Binding-site contacts:
Ligand atom O5 contacts residue GLY156 of chain 11.A at 4.1 Å.
Ligand atom O6 contacts residue HIS158 of chain 11.A at 3.5 Å.
Ligand atom O6 contacts residue HIS149 of chain 11.A at 3.5 Å.
Ligand atom C6 contacts residue HIS158 of chain 11.A at 3.6 Å.
Ligand atom C2 contacts residue HIS149 of chain 11.A at 3.4 Å.
Ligand atom C5 contacts residue HIS158 of chain 11.A at 4.0 Å.
Ligand atom C1 contacts residue HIS149 of chain 11.A at 3.6 Å.
Ligand atom O3 contacts residue HIS149 of chain 11.A at 4.2 Å.
Ligand atom N2 contacts residue ASN153 of chain 11.A at 3.1 Å (h-bond).
Ligand atom N2 contacts residue HIS149 of chain 11.A at 4.2 Å.
Ligand atom C8 contacts residue ASN153 of chain 11.A at 4.5 Å.
Ligand atom C8 contacts residue GLY102 of chain 16.A at 3.5 Å.
Ligand atom C2 contacts residue ASN153 of chain 11.A at 2.5 Å.
Ligand atom C1 contacts residue ASN153 of chain 11.A at 1.4 Å.
Ligand atom O5 contacts residue THR155 of chain 11.A at 3.9 Å.
Ligand atom C7 contacts residue HIS149 of chain 11.A at 4.3 Å.
Ligand atom C3 contacts residue ASN153 of chain 11.A at 3.9 Å.
Ligand atom C5 contacts residue ASN153 of chain 11.A at 3.6 Å.
Ligand atom C1 contacts residue HIS158 of chain 11.A at 4.2 Å.
Ligand atom O7 contacts residue HIS149 of chain 11.A at 3.3 Å.
Ligand atom O5 contacts residue ASN153 of chain 11.A at 2.3 Å (h-bond).
Ligand atom C4 contacts residue ASN153 of chain 11.A at 4.2 Å.
Ligand atom C1 contacts residue THR155 of chain 11.A at 3.9 Å.
Ligand atom C5 contacts residue GLY156 of chain 11.A at 4.1 Å.
Ligand atom C4 contacts residue HIS149 of chain 11.A at 3.7 Å.
Ligand atom C6 contacts residue GLY156 of chain 11.A at 3.8 Å.
Ligand atom O5 contacts residue HIS158 of chain 11.A at 3.2 Å.
Ligand atom C7 contacts residue ASN153 of chain 11.A at 4.1 Å.
Ligand atom O5 contacts residue HIS149 of chain 11.A at 3.6 Å (h-bond).
Ligand atom C3 contacts residue HIS149 of chain 11.A at 4.3 Å.
Ligand atom C5 contacts residue HIS149 of chain 11.A at 4.2 Å.

A protein and the small-molecule ligand that binds it are described below.
Small molecule (SMILES): CC(=O)N[C@H]1[C@H](O[C@H]2[C@H](O)[C@@H](NC(C)=O)CO[C@@H]2CO)O[C@H](CO)[C@@H](O)[C@@H]1O

Sequence of chain 11.A:
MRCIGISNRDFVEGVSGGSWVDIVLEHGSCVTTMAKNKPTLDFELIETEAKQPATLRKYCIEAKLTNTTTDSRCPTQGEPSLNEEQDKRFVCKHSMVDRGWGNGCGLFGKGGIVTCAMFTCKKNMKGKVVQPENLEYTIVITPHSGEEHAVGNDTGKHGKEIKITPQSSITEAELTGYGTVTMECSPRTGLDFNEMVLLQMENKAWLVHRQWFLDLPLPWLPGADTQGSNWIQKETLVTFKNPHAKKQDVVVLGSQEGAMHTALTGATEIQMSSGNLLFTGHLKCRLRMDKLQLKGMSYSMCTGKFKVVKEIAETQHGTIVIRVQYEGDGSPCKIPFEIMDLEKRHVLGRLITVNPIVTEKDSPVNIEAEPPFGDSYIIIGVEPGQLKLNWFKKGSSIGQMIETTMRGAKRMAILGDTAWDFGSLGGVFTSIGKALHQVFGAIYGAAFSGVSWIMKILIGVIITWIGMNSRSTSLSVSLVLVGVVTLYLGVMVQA

Sequence of chain 16.A:
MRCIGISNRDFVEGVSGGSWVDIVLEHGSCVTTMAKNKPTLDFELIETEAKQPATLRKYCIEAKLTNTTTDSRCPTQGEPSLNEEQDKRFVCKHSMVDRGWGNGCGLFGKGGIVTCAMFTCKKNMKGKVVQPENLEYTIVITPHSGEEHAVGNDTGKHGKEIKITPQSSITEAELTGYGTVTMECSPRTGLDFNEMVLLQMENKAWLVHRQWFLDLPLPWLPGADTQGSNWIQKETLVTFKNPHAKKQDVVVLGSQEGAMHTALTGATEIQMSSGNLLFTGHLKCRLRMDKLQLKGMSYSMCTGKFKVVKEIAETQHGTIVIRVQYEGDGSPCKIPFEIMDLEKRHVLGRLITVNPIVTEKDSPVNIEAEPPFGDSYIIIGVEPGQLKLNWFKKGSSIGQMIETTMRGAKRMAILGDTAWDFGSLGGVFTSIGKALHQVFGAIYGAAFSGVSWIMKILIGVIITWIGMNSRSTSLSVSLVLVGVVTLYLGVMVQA